This small molecule binds to this protein.
Small molecule (SMILES): Cc1cn([C@H]2C[C@H](O[P](=O)(O)OC[C@H]3O[C@@H](n4ccc(N)nc4=O)C[C@@H]3OP(=O)(O)O)[C@@H](CO[P](=O)(O)O[C@H]3C[C@H](n4cnc5c4NC=NC5N)O[C@@H]3CO[P](=O)(O)O[C@H]3C[C@H](n4cnc5c(=O)[nH]c(N)nc54)O[C@@H]3CO[P](=O)(O)O[C@H]3CCO[C@@H]3COP(=O)(O)O)O2)c(=O)[nH]c1=O

Sequence of chain 1.M:
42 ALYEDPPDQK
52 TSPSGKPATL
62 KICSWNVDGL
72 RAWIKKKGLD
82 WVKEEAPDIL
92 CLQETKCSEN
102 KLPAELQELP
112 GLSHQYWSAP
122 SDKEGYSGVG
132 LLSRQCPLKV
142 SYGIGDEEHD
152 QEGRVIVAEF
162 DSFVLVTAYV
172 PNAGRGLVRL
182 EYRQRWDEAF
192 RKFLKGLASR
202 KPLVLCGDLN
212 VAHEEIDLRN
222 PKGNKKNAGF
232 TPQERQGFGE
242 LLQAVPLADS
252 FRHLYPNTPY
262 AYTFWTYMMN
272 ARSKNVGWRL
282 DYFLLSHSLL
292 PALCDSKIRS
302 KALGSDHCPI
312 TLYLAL

Binding-site contacts:
Ligand atom P contacts residue ASN211 of chain 1.M at 3.5 Å.
Ligand atom OP2 contacts residue NA1 of chain 1.EA at 2.2 Å (h-bond).
Ligand atom OP3 contacts residue ASN211 of chain 1.M at 3.3 Å (h-bond).
Ligand atom OP2 contacts residue ASP209 of chain 1.M at 2.6 Å (salt-bridge).
Ligand atom P contacts residue MG1 of chain 1.DA at 3.5 Å.
Ligand atom O5' contacts residue VAL277 of chain 1.M at 3.3 Å.
Ligand atom OP3 contacts residue ASP209 of chain 1.M at 3.5 Å (salt-bridge).
Ligand atom C8 contacts residue ASN228 of chain 1.M at 3.3 Å.
Ligand atom OP2 contacts residue ASN221 of chain 1.M at 3.6 Å (h-bond).
Ligand atom O5' contacts residue ASN173 of chain 1.M at 3.0 Å (h-bond).
Ligand atom OP3 contacts residue MG1 of chain 1.DA at 3.5 Å.
Ligand atom OP1 contacts residue LYS275 of chain 1.M at 3.1 Å (salt-bridge).
Ligand atom C6 contacts residue ARG176 of chain 1.M at 3.4 Å.
Ligand atom OP2 contacts residue ASN225 of chain 1.M at 2.8 Å (h-bond).
Ligand atom C4 contacts residue ARG176 of chain 1.M at 3.3 Å.
Ligand atom N3 contacts residue MET269 of chain 1.M at 3.6 Å.
Ligand atom P contacts residue ASP209 of chain 1.M at 3.6 Å.
Ligand atom OP1 contacts residue HIS308 of chain 1.M at 2.8 Å (h-bond).
Ligand atom N7 contacts residue ARG176 of chain 1.M at 3.0 Å (salt-bridge).
Ligand atom O5' contacts residue ASN211 of chain 1.M at 3.5 Å (h-bond).
Ligand atom P contacts residue NA1 of chain 1.EA at 3.6 Å.
Ligand atom OP3 contacts residue ASN173 of chain 1.M at 3.4 Å (h-bond).
Ligand atom OP1 contacts residue DC5 of chain 1.N at 3.2 Å (h-bond).
Ligand atom N9 contacts residue ARG176 of chain 1.M at 3.6 Å (salt-bridge).
Ligand atom OP2 contacts residue ARG176 of chain 1.M at 3.3 Å (salt-bridge).
Ligand atom OP1 contacts residue TRP279 of chain 1.M at 3.1 Å (h-bond).
Ligand atom OP1 contacts residue GLU95 of chain 1.M at 3.6 Å (salt-bridge).
Ligand atom OP2 contacts residue HIS308 of chain 1.M at 3.4 Å.
Ligand atom P contacts residue DC5 of chain 1.N at 3.5 Å.
Ligand atom C5' contacts residue VAL277 of chain 1.M at 3.5 Å (hydrophobic).
Ligand atom O4' contacts residue MET270 of chain 1.M at 3.3 Å.
Ligand atom OP1 contacts residue ASN228 of chain 1.M at 3.2 Å (h-bond).
Ligand atom OP3 contacts residue TYR170 of chain 1.M at 3.1 Å (h-bond).
Ligand atom OP1 contacts residue MG1 of chain 1.DA at 2.4 Å.
Ligand atom OP2 contacts residue ASN211 of chain 1.M at 3.0 Å (h-bond).
Ligand atom OP3 contacts residue DC5 of chain 1.N at 2.9 Å (h-bond).
Ligand atom C5 contacts residue ARG176 of chain 1.M at 3.0 Å.
Ligand atom OP1 contacts residue ARG176 of chain 1.M at 3.6 Å.
Ligand atom OP3 contacts residue GLU95 of chain 1.M at 3.6 Å (salt-bridge).
Ligand atom C8 contacts residue ARG176 of chain 1.M at 3.4 Å.